Binding-site contacts:
Ligand atom C8 contacts residue ASN72 of chain 1.C at 3.0 Å.
Ligand atom O5 contacts residue ASN95 of chain 1.C at 2.3 Å (h-bond).
Ligand atom C8 contacts residue CYS143 of chain 1.C at 4.2 Å (hydrophobic).
Ligand atom C5 contacts residue GLU94 of chain 1.C at 4.2 Å.
Ligand atom C2 contacts residue ARG228 of chain 1.C at 3.8 Å.
Ligand atom C8 contacts residue CYS98 of chain 1.C at 3.5 Å (hydrophobic).
Ligand atom O6 contacts residue ASN95 of chain 1.C at 3.9 Å.
Ligand atom C2 contacts residue ASN95 of chain 1.C at 2.4 Å.
Ligand atom O7 contacts residue ASN72 of chain 1.C at 3.1 Å (h-bond).
Ligand atom O7 contacts residue GLY96 of chain 1.C at 4.2 Å.
Ligand atom C4 contacts residue ASN95 of chain 1.C at 4.2 Å.
Ligand atom N2 contacts residue ASN95 of chain 1.C at 2.9 Å (h-bond).
Ligand atom O6 contacts residue GLU94 of chain 1.C at 2.7 Å (salt-bridge).
Ligand atom C6 contacts residue GLU94 of chain 1.C at 3.6 Å.
Ligand atom C7 contacts residue ARG228 of chain 1.C at 3.8 Å.
Ligand atom C1 contacts residue GLU74 of chain 1.C at 4.3 Å.
Ligand atom C7 contacts residue GLU74 of chain 1.C at 4.0 Å.
Ligand atom C3 contacts residue ARG228 of chain 1.C at 3.9 Å.
Ligand atom C3 contacts residue ASN95 of chain 1.C at 3.8 Å.
Ligand atom C1 contacts residue GLU94 of chain 1.C at 4.3 Å.
Ligand atom C7 contacts residue ASN72 of chain 1.C at 3.7 Å.
Ligand atom C7 contacts residue ASN95 of chain 1.C at 2.8 Å.
Ligand atom O7 contacts residue GLU94 of chain 1.C at 4.1 Å.
Ligand atom O7 contacts residue ASN95 of chain 1.C at 2.3 Å (h-bond).
Ligand atom O6 contacts residue ASN62 of chain 1.C at 4.1 Å.
Ligand atom C8 contacts residue ASN95 of chain 1.C at 4.2 Å.
Ligand atom O3 contacts residue ARG228 of chain 1.C at 2.9 Å (salt-bridge).
Ligand atom C8 contacts residue SER142 of chain 1.C at 4.2 Å.
Ligand atom O7 contacts residue GLU74 of chain 1.C at 4.4 Å.
Ligand atom C1 contacts residue ASN95 of chain 1.C at 1.4 Å.
Ligand atom C7 contacts residue CYS98 of chain 1.C at 4.4 Å (hydrophobic).
Ligand atom C5 contacts residue ASN95 of chain 1.C at 3.6 Å.
Ligand atom C8 contacts residue SER144 of chain 1.C at 4.5 Å.
Ligand atom O7 contacts residue ARG228 of chain 1.C at 4.0 Å.
Ligand atom O5 contacts residue GLU94 of chain 1.C at 3.3 Å.
Ligand atom N2 contacts residue GLU74 of chain 1.C at 4.1 Å.
Ligand atom C8 contacts residue ARG228 of chain 1.C at 4.1 Å.
Ligand atom C8 contacts residue GLU74 of chain 1.C at 4.0 Å.
Ligand atom N2 contacts residue ARG228 of chain 1.C at 3.3 Å (salt-bridge).

The protein below binds the small molecule below.
Small molecule (SMILES): CC(=O)N[C@H]1[C@H](O[C@H]2[C@H](O)[C@@H](NC(C)=O)CO[C@@H]2CO)O[C@H](CO)[C@@H](O)[C@@H]1O

Sequence of chain 1.C:
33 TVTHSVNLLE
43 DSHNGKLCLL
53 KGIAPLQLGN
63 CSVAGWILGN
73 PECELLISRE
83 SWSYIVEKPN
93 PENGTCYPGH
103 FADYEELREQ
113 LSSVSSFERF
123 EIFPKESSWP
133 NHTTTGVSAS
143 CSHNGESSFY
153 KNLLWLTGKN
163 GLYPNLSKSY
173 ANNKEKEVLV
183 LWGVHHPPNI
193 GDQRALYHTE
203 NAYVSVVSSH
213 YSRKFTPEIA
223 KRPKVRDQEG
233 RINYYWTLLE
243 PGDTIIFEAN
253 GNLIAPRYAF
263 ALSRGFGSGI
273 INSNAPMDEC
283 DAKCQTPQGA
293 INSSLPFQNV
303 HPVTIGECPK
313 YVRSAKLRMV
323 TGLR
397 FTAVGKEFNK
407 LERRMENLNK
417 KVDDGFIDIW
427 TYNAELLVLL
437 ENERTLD